Sequence of chain 1.A:
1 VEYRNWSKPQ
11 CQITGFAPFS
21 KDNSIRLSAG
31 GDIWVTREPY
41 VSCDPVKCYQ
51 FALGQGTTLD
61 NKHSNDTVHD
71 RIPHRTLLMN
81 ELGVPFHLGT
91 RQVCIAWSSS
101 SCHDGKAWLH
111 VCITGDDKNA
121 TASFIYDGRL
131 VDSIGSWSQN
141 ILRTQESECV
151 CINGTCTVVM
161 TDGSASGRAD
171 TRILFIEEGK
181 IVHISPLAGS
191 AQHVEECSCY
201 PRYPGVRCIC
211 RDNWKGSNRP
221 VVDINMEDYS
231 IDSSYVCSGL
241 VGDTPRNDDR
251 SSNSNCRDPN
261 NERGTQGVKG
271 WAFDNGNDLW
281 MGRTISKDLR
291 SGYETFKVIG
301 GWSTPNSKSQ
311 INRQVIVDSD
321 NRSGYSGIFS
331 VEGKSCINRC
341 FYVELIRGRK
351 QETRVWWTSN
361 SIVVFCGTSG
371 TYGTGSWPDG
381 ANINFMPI

Binding-site contacts:
Ligand atom O7 contacts residue ASN65 of chain 1.A at 3.1 Å (h-bond).
Ligand atom N2 contacts residue ASN65 of chain 1.A at 3.3 Å (h-bond).
Ligand atom N2 contacts residue TRP356 of chain 1.A at 3.8 Å.
Ligand atom O5 contacts residue ASN65 of chain 1.A at 2.0 Å (h-bond).
Ligand atom C2 contacts residue ASP66 of chain 1.A at 4.5 Å.
Ligand atom C4 contacts residue TRP356 of chain 1.A at 4.1 Å (hydrophobic).
Ligand atom C8 contacts residue TRP356 of chain 1.A at 3.8 Å (hydrophobic).
Ligand atom C2 contacts residue ASN65 of chain 1.A at 2.6 Å.
Ligand atom C3 contacts residue ASN65 of chain 1.A at 3.7 Å.
Ligand atom O6 contacts residue ASP66 of chain 1.A at 4.2 Å.
Ligand atom O7 contacts residue ILE388 of chain 1.A at 3.3 Å.
Ligand atom C7 contacts residue ILE388 of chain 1.A at 4.2 Å (hydrophobic).
Ligand atom C3 contacts residue TRP356 of chain 1.A at 3.7 Å (hydrophobic).
Ligand atom C1 contacts residue ASN65 of chain 1.A at 1.4 Å.
Ligand atom O3 contacts residue TRP356 of chain 1.A at 4.1 Å.
Ligand atom O3 contacts residue ASN382 of chain 1.B at 4.4 Å.
Ligand atom C5 contacts residue ASN65 of chain 1.A at 3.3 Å.
Ligand atom O2 contacts residue ASN65 of chain 1.A at 4.4 Å.
Ligand atom C7 contacts residue ASN65 of chain 1.A at 3.6 Å.
Ligand atom C7 contacts residue TRP356 of chain 1.A at 3.7 Å (hydrophobic).
Ligand atom C6 contacts residue TRP356 of chain 1.A at 4.3 Å (hydrophobic).
Ligand atom C4 contacts residue ASN65 of chain 1.A at 3.9 Å.
Ligand atom O3 contacts residue PHE385 of chain 1.B at 4.1 Å.
Ligand atom C6 contacts residue ASP66 of chain 1.A at 3.3 Å.
Ligand atom C5 contacts residue TRP356 of chain 1.A at 3.7 Å (hydrophobic).
Ligand atom C2 contacts residue TRP356 of chain 1.A at 4.1 Å (hydrophobic).
Ligand atom O7 contacts residue TRP356 of chain 1.A at 3.9 Å.
Ligand atom O4 contacts residue PHE385 of chain 1.B at 4.3 Å.
Ligand atom C8 contacts residue ILE388 of chain 1.A at 3.8 Å (hydrophobic).
Ligand atom O4 contacts residue TRP356 of chain 1.A at 4.1 Å.
Ligand atom O2 contacts residue ASP66 of chain 1.A at 3.3 Å (salt-bridge).
Ligand atom C6 contacts residue ASN65 of chain 1.A at 4.0 Å.
Ligand atom C5 contacts residue ASP66 of chain 1.A at 4.3 Å.
Ligand atom O5 contacts residue TRP356 of chain 1.A at 4.2 Å.
Ligand atom C1 contacts residue TRP356 of chain 1.A at 3.7 Å (hydrophobic).

The protein below binds the small molecule below.
Small molecule (SMILES): CC(=O)N[C@H]1[C@H](O[C@H]2[C@H](O)[C@@H](NC(C)=O)CO[C@@H]2CO[C@H]2O[C@@H](C)[C@@H](O)[C@@H](O)[C@@H]2O)O[C@H](CO)[C@@H](O[C@@H]2O[C@H](CO)[C@@H](O)[C@H](O)[C@@H]2O)[C@@H]1O

Sequence of chain 1.B:
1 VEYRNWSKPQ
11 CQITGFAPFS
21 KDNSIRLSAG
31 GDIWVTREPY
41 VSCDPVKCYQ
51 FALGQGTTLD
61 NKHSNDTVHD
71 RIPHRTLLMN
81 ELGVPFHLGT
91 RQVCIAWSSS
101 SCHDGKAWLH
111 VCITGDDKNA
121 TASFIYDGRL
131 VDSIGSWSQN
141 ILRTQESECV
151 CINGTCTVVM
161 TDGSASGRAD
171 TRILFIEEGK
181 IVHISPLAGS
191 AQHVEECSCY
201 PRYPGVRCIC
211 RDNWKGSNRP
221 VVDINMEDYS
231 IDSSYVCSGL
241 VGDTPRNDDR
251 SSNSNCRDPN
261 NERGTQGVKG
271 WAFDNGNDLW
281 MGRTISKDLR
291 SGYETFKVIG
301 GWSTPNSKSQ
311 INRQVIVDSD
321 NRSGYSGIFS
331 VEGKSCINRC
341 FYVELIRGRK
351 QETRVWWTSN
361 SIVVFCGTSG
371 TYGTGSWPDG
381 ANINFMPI